Binding-site contacts:
Ligand atom C2 contacts residue MG1 of chain 2.K at 2.9 Å.
Ligand atom O7 contacts residue ASP212 of chain 2.C at 3.2 Å (salt-bridge).
Ligand atom O3 contacts residue HIS302 of chain 2.C at 3.3 Å (h-bond).
Ligand atom O6P contacts residue SER387 of chain 2.C at 3.1 Å (h-bond).
Ligand atom O5P contacts residue LEU343 of chain 2.C at 3.2 Å.
Ligand atom O2P contacts residue GLY389 of chain 2.C at 3.0 Å (h-bond).
Ligand atom P2 contacts residue ARG303 of chain 2.C at 3.3 Å.
Ligand atom C contacts residue MG1 of chain 2.K at 3.0 Å.
Ligand atom O6 contacts residue ASN132 of chain 1.A at 3.3 Å (h-bond).
Ligand atom O4 contacts residue SER387 of chain 2.C at 2.9 Å (h-bond).
Ligand atom C3 contacts residue SER387 of chain 2.C at 3.4 Å.
Ligand atom O2 contacts residue LYS184 of chain 2.C at 3.2 Å (salt-bridge).
Ligand atom P1 contacts residue THR74 of chain 1.A at 3.5 Å.
Ligand atom O6 contacts residue LYS342 of chain 2.C at 2.9 Å (salt-bridge).
Ligand atom O1 contacts residue LYS184 of chain 2.C at 3.3 Å (salt-bridge).
Ligand atom C1 contacts residue SER387 of chain 2.C at 3.5 Å.
Ligand atom O2 contacts residue THR182 of chain 2.C at 2.6 Å (h-bond).
Ligand atom C3 contacts residue MG1 of chain 2.K at 2.9 Å.
Ligand atom O3P contacts residue GLY412 of chain 2.C at 2.8 Å (h-bond).
Ligand atom O3 contacts residue GLU213 of chain 2.C at 3.4 Å (salt-bridge).
Ligand atom O6P contacts residue HIS335 of chain 2.C at 2.8 Å (h-bond).
Ligand atom O7 contacts residue LYS186 of chain 2.C at 3.0 Å (salt-bridge).
Ligand atom O7 contacts residue LYS184 of chain 2.C at 3.5 Å (salt-bridge).
Ligand atom O2P contacts residue TRP75 of chain 1.A at 3.2 Å.
Ligand atom C3 contacts residue KCX210 of chain 2.C at 3.4 Å.
Ligand atom O4 contacts residue GLY388 of chain 2.C at 3.3 Å (h-bond).
Ligand atom O7 contacts residue ASN132 of chain 1.A at 2.8 Å (h-bond).
Ligand atom O2P contacts residue THR74 of chain 1.A at 3.4 Å (h-bond).
Ligand atom O4P contacts residue ARG303 of chain 2.C at 3.1 Å (salt-bridge).
Ligand atom O3 contacts residue MG1 of chain 2.K at 2.1 Å.
Ligand atom O3P contacts residue LYS184 of chain 2.C at 3.3 Å.
Ligand atom O5P contacts residue ARG303 of chain 2.C at 2.9 Å (salt-bridge).
Ligand atom O2P contacts residue LYS342 of chain 2.C at 2.9 Å (salt-bridge).
Ligand atom O2 contacts residue MG1 of chain 2.K at 2.2 Å.
Ligand atom O7 contacts residue MG1 of chain 2.K at 2.3 Å.
Ligand atom O3 contacts residue KCX210 of chain 2.C at 2.6 Å (h-bond).
Ligand atom O1P contacts residue GLY411 of chain 2.C at 2.9 Å (h-bond).
Ligand atom C contacts residue ASN132 of chain 1.A at 3.2 Å.
Ligand atom O3P contacts residue THR74 of chain 1.A at 2.5 Å (h-bond).
Ligand atom O4P contacts residue HIS335 of chain 2.C at 3.4 Å.

Sequence of chain 2.C:
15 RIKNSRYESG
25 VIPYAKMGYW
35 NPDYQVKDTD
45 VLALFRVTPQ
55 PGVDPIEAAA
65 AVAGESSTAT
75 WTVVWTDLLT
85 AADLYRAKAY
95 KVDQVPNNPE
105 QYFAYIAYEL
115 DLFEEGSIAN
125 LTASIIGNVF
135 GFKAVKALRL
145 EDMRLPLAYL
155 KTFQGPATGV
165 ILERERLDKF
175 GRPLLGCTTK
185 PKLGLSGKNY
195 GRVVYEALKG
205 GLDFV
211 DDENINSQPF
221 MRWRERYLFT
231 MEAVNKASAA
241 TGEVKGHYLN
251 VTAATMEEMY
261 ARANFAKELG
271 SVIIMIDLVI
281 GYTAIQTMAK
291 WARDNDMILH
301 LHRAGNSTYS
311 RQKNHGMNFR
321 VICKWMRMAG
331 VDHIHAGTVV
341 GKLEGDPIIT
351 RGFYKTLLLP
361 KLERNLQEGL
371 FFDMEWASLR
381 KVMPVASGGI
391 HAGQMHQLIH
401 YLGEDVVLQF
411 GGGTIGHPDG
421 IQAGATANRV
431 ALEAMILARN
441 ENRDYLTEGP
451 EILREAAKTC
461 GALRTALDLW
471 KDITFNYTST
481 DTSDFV

Sequence of chain 1.A:
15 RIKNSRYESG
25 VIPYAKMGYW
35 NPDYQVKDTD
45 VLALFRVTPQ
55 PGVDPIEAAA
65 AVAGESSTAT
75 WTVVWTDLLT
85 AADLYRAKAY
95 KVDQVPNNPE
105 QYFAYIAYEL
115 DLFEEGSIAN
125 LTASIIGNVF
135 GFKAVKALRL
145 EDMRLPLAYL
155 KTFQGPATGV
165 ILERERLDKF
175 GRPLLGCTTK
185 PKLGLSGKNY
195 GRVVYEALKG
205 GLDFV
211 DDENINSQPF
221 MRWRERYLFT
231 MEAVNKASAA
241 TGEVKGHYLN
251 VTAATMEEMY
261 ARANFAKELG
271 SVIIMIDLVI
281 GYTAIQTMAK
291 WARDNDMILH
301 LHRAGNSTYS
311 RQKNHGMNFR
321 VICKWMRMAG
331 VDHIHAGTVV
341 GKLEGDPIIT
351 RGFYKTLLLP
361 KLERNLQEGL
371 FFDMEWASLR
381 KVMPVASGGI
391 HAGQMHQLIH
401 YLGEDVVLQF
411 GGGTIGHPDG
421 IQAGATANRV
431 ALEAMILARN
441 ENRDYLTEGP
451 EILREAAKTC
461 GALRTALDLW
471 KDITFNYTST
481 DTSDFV

This protein binds this small molecule.
Small molecule (SMILES): O=C(O)[C@@](O)(COP(=O)(O)O)[C@H](O)[C@H](O)COP(=O)(O)O